Binding-site contacts:
Ligand atom C1 contacts residue ILE52 of chain 1.B at 3.5 Å (hydrophobic).
Ligand atom C7 contacts residue LEU166 of chain 1.B at 3.5 Å (hydrophobic).
Ligand atom C1 contacts residue LYS54 of chain 1.B at 3.6 Å.
Ligand atom O28 contacts residue LEU99 of chain 1.B at 3.8 Å.
Ligand atom C7 contacts residue LYS54 of chain 1.B at 3.8 Å.
Ligand atom C24 contacts residue HIS145 of chain 1.B at 3.4 Å.
Ligand atom C10 contacts residue LEU168 of chain 1.B at 3.8 Å (hydrophobic).
Ligand atom C25 contacts residue ALA164 of chain 1.B at 3.8 Å (hydrophobic).
Ligand atom C1 contacts residue MET53 of chain 1.B at 3.8 Å (hydrophobic).
Ligand atom O14 contacts residue LEU166 of chain 1.B at 3.4 Å (h-bond).
Ligand atom C25 contacts residue ILE163 of chain 1.B at 3.6 Å (hydrophobic).
Ligand atom C8 contacts residue LYS54 of chain 1.B at 3.6 Å.
Ligand atom O9 contacts residue LEU168 of chain 1.B at 3.8 Å.
Ligand atom C19 contacts residue VAL85 of chain 1.B at 3.2 Å (hydrophobic).
Ligand atom N26 contacts residue ALA164 of chain 1.B at 3.7 Å.
Ligand atom C11 contacts residue MET101 of chain 1.B at 3.8 Å (hydrophobic).
Ligand atom C24 contacts residue ALA164 of chain 1.B at 3.8 Å (hydrophobic).
Ligand atom C21 contacts residue LEU79 of chain 1.B at 3.6 Å (hydrophobic).
Ligand atom C15 contacts residue VAL85 of chain 1.B at 3.6 Å (hydrophobic).
Ligand atom O14 contacts residue ASP165 of chain 1.B at 2.9 Å (salt-bridge).
Ligand atom O28 contacts residue MET101 of chain 1.B at 3.5 Å.
Ligand atom N26 contacts residue VAL85 of chain 1.B at 3.8 Å.
Ligand atom C1 contacts residue MET101 of chain 1.B at 3.8 Å (hydrophobic).
Ligand atom C24 contacts residue ASP165 of chain 1.B at 3.6 Å.
Ligand atom N17 contacts residue VAL85 of chain 1.B at 3.3 Å (h-bond).
Ligand atom C22 contacts residue VAL143 of chain 1.B at 3.7 Å (hydrophobic).
Ligand atom C27 contacts residue MET101 of chain 1.B at 3.6 Å (hydrophobic).
Ligand atom N26 contacts residue ASP165 of chain 1.B at 3.4 Å (salt-bridge).
Ligand atom C18 contacts residue VAL85 of chain 1.B at 3.4 Å (hydrophobic).
Ligand atom C3 contacts residue LYS54 of chain 1.B at 3.7 Å.
Ligand atom C22 contacts residue SER170 of chain 1.B at 3.8 Å.
Ligand atom N2 contacts residue MET101 of chain 1.B at 3.8 Å.
Ligand atom N16 contacts residue PHE171 of chain 1.B at 3.6 Å.
Ligand atom C1 contacts residue LEU99 of chain 1.B at 3.2 Å (hydrophobic).
Ligand atom O9 contacts residue LEU99 of chain 1.B at 3.8 Å.
Ligand atom O14 contacts residue ALA164 of chain 1.B at 3.6 Å.
Ligand atom C23 contacts residue SER170 of chain 1.B at 3.8 Å.
Ligand atom O28 contacts residue LEU87 of chain 1.B at 3.4 Å.
Ligand atom N16 contacts residue VAL85 of chain 1.B at 3.6 Å.
Ligand atom C13 contacts residue ASP165 of chain 1.B at 3.7 Å.

A small-molecule ligand and the protein it binds are described below.
Small molecule (SMILES): CN1C(=O)[C@@H](NC(=O)c2nc(Cc3ccccc3)n[nH]2)COc2ccccc21

Sequence of chain 1.B:
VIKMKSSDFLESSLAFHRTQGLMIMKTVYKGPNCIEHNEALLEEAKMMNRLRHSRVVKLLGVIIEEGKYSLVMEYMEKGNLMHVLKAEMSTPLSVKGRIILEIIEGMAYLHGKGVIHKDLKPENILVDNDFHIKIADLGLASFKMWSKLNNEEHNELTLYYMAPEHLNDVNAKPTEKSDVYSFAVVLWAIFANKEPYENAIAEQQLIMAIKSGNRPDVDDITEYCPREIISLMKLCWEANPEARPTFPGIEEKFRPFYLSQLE